This protein binds this small molecule.
Small molecule (SMILES): Cn1cc(-c2ccncc2)c(C(=O)Nc2cc(-c3ccccn3)nn2C)n1

Binding-site contacts:
Ligand atom N18 contacts residue PHE283 of chain 1.C at 3.3 Å.
Ligand atom C21 contacts residue PHE283 of chain 1.C at 3.6 Å (hydrophobic).
Ligand atom C9 contacts residue MET267 of chain 1.C at 3.6 Å (hydrophobic).
Ligand atom C3 contacts residue MET267 of chain 1.C at 3.6 Å (hydrophobic).
Ligand atom C14 contacts residue PHE283 of chain 1.C at 3.5 Å (hydrophobic).
Ligand atom C10 contacts residue TYR247 of chain 1.C at 3.4 Å (hydrophobic).
Ligand atom C2 contacts residue TYR247 of chain 1.C at 3.3 Å (hydrophobic).
Ligand atom C12 contacts residue GLU275 of chain 1.C at 3.2 Å.
Ligand atom O22 contacts residue GLN280 of chain 1.C at 2.8 Å (h-bond).
Ligand atom C15 contacts residue PHE283 of chain 1.C at 3.6 Å (hydrophobic).
Ligand atom N7 contacts residue TYR247 of chain 1.C at 2.6 Å (h-bond).
Ligand atom N25 contacts residue GLN280 of chain 1.C at 3.5 Å (h-bond).
Ligand atom N8 contacts residue PHE283 of chain 1.C at 3.2 Å.
Ligand atom C23 contacts residue SER231 of chain 1.C at 3.6 Å.
Ligand atom C10 contacts residue MET267 of chain 1.C at 3.7 Å (hydrophobic).
Ligand atom C24 contacts residue VAL232 of chain 1.C at 3.5 Å (hydrophobic).
Ligand atom C2 contacts residue MET267 of chain 1.C at 3.6 Å (hydrophobic).
Ligand atom C26 contacts residue GLN280 of chain 1.C at 3.0 Å.
Ligand atom C27 contacts residue GLN280 of chain 1.C at 3.3 Å.
Ligand atom C3 contacts residue GLY279 of chain 1.C at 3.7 Å.
Ligand atom C23 contacts residue ILE246 of chain 1.C at 3.2 Å (hydrophobic).
Ligand atom N5 contacts residue MET267 of chain 1.C at 3.3 Å (h-bond).
Ligand atom N7 contacts residue GLY279 of chain 1.C at 3.6 Å.
Ligand atom C4 contacts residue MET267 of chain 1.C at 3.3 Å (hydrophobic).
Ligand atom C6 contacts residue GLY279 of chain 1.C at 3.5 Å.
Ligand atom C6 contacts residue MET267 of chain 1.C at 3.4 Å (hydrophobic).
Ligand atom C11 contacts residue GLY279 of chain 1.C at 3.8 Å.
Ligand atom C20 contacts residue ILE246 of chain 1.C at 3.6 Å (hydrophobic).
Ligand atom C24 contacts residue ILE246 of chain 1.C at 3.0 Å (hydrophobic).
Ligand atom C10 contacts residue GLU275 of chain 1.C at 3.5 Å.
Ligand atom C16 contacts residue PHE283 of chain 1.C at 3.8 Å (hydrophobic).
Ligand atom N25 contacts residue ILE246 of chain 1.C at 3.2 Å.
Ligand atom N17 contacts residue PHE283 of chain 1.C at 3.7 Å.
Ligand atom C24 contacts residue SER231 of chain 1.C at 3.0 Å.
Ligand atom C27 contacts residue ILE246 of chain 1.C at 3.8 Å (hydrophobic).
Ligand atom N7 contacts residue MET267 of chain 1.C at 3.7 Å.
Ligand atom C11 contacts residue MET267 of chain 1.C at 3.5 Å (hydrophobic).
Ligand atom N1 contacts residue MET267 of chain 1.C at 3.5 Å (h-bond).
Ligand atom C26 contacts residue ILE246 of chain 1.C at 3.5 Å (hydrophobic).
Ligand atom C6 contacts residue TYR247 of chain 1.C at 3.7 Å (hydrophobic).

Sequence of chain 1.C:
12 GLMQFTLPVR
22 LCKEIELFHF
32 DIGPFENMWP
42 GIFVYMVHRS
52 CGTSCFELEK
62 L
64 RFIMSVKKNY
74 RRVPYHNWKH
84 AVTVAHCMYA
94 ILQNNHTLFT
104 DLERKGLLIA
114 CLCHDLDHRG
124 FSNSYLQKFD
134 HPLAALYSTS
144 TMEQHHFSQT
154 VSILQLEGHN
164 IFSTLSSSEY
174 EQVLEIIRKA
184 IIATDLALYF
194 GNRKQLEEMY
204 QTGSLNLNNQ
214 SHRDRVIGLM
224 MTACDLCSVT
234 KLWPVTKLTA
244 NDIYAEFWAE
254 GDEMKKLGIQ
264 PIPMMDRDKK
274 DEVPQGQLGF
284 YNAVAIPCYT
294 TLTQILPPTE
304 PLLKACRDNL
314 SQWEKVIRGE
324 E